Sequence of chain 1.B:
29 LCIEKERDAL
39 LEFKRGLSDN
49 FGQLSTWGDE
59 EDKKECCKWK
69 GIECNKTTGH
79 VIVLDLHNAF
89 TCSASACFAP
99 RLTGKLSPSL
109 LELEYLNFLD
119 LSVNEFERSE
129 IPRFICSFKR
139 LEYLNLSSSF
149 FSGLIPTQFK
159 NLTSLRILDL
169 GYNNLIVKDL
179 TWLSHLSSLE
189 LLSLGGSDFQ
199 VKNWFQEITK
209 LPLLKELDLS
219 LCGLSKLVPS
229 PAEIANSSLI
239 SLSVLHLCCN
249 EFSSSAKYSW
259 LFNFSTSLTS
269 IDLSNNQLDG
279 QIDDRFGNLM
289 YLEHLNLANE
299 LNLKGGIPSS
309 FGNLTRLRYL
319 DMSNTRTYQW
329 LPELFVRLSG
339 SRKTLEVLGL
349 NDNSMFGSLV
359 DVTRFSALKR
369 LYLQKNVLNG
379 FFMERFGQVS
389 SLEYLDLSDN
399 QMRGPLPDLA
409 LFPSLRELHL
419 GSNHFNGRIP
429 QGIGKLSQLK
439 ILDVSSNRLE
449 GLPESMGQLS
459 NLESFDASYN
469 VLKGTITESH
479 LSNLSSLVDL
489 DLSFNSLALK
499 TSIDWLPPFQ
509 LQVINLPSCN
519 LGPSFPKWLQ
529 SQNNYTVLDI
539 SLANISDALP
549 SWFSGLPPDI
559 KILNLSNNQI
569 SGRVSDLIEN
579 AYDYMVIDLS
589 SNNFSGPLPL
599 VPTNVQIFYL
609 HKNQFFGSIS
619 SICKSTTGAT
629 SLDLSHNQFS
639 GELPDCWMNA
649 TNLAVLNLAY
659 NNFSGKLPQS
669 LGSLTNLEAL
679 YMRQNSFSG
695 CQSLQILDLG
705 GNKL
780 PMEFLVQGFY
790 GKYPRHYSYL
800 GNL

The small molecule below binds the protein below.
Small molecule (SMILES): CC(=O)N[C@H]1[C@H](O[C@H]2[C@H](O)[C@@H](NC(C)=O)CO[C@@H]2CO)O[C@H](CO)[C@@H](O)[C@@H]1O

Binding-site contacts:
Ligand atom C1 contacts residue THR76 of chain 1.B at 4.2 Å.
Ligand atom C3 contacts residue ASN73 of chain 1.B at 3.8 Å.
Ligand atom N2 contacts residue ASN73 of chain 1.B at 2.9 Å (h-bond).
Ligand atom C1 contacts residue THR75 of chain 1.B at 3.5 Å.
Ligand atom O5 contacts residue THR76 of chain 1.B at 3.8 Å.
Ligand atom C1 contacts residue ASN73 of chain 1.B at 1.4 Å.
Ligand atom C4 contacts residue ASN73 of chain 1.B at 4.2 Å.
Ligand atom O5 contacts residue THR75 of chain 1.B at 3.0 Å (h-bond).
Ligand atom O7 contacts residue ASN73 of chain 1.B at 4.3 Å.
Ligand atom C5 contacts residue THR75 of chain 1.B at 3.4 Å.
Ligand atom C7 contacts residue ASN73 of chain 1.B at 3.9 Å.
Ligand atom C8 contacts residue ASN73 of chain 1.B at 4.5 Å.
Ligand atom C2 contacts residue ASN73 of chain 1.B at 2.5 Å.
Ligand atom O5 contacts residue ASN73 of chain 1.B at 2.4 Å (h-bond).
Ligand atom C5 contacts residue ASN73 of chain 1.B at 3.6 Å.
Ligand atom C6 contacts residue THR75 of chain 1.B at 3.6 Å.